Binding-site contacts:
Ligand atom C1 contacts residue ASN1131 of chain 1.C at 1.4 Å.
Ligand atom O6 contacts residue ASN1131 of chain 1.C at 4.5 Å.
Ligand atom C5 contacts residue ASN1131 of chain 1.C at 3.6 Å.
Ligand atom C2 contacts residue ASN1131 of chain 1.C at 2.5 Å.
Ligand atom C7 contacts residue ASN1131 of chain 1.C at 3.9 Å.
Ligand atom O5 contacts residue ASN1131 of chain 1.C at 2.4 Å (h-bond).
Ligand atom O7 contacts residue ASN1131 of chain 1.C at 4.4 Å.
Ligand atom N2 contacts residue ASN1131 of chain 1.C at 2.9 Å (h-bond).
Ligand atom C4 contacts residue ASN1131 of chain 1.C at 4.2 Å.
Ligand atom C3 contacts residue ASN1131 of chain 1.C at 3.8 Å.

Sequence of chain 1.C:
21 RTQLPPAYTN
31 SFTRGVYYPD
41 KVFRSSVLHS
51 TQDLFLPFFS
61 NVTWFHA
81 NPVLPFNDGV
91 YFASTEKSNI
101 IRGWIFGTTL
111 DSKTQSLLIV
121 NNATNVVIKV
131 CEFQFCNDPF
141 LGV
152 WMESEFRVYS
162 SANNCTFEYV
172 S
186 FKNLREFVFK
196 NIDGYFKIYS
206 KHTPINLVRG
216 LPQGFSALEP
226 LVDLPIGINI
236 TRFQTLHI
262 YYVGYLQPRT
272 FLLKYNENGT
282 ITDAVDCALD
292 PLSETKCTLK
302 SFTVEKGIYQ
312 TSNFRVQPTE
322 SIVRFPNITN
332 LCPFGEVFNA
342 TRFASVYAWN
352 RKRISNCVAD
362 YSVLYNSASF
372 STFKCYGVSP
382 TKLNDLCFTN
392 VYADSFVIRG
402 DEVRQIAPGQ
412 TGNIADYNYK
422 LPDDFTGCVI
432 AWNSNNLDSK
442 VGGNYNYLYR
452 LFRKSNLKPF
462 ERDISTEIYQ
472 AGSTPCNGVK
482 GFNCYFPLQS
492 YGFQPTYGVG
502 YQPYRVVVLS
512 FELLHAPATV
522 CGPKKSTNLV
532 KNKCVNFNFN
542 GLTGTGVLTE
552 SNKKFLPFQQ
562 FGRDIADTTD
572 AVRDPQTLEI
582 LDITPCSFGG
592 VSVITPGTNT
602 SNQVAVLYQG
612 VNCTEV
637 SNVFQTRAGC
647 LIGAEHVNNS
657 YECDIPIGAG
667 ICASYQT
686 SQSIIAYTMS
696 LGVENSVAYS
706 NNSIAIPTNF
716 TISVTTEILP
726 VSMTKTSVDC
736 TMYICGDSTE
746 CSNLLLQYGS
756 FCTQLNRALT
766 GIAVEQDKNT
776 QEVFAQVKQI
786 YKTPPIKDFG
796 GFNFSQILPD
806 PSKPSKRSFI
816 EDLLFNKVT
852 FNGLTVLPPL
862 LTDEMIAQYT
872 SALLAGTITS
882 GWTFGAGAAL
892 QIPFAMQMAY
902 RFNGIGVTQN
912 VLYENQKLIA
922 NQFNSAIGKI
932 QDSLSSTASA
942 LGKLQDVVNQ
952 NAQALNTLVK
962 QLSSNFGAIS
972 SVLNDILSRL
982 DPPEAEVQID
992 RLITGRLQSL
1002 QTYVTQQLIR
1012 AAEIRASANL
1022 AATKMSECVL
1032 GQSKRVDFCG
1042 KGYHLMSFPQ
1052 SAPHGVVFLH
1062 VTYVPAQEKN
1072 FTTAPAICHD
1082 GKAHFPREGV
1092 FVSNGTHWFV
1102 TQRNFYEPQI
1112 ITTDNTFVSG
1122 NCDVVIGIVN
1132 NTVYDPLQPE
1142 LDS

A small-molecule ligand and the protein it binds are described below.
Small molecule (SMILES): CC(=O)N[C@H]1[C@H](O[C@H]2[C@H](O)[C@@H](NC(C)=O)CO[C@@H]2CO)O[C@H](CO)[C@@H](O)[C@@H]1O